A small-molecule ligand and the protein it binds are described below.
Small molecule (SMILES): CC(=O)N[C@@H]1[C@@H](O)[C@H](O)[C@@H](CO)O[C@H]1O

Sequence of chain 1.E:
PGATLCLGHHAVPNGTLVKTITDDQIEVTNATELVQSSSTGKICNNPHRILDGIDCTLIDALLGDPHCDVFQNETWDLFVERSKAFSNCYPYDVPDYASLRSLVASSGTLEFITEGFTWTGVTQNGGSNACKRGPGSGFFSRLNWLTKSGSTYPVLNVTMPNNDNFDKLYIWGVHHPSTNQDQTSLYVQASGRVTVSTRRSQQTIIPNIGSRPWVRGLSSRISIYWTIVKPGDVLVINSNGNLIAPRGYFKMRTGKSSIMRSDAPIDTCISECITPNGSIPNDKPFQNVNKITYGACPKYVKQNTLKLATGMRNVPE

Binding-site contacts:
Ligand atom C8 contacts residue VAL291 of chain 1.E at 4.3 Å (hydrophobic).
Ligand atom C6 contacts residue ASN292 of chain 1.E at 3.9 Å.
Ligand atom O5 contacts residue ASN279 of chain 1.E at 2.4 Å (h-bond).
Ligand atom C8 contacts residue SER39 of chain 1.E at 3.4 Å.
Ligand atom C7 contacts residue VAL291 of chain 1.E at 4.3 Å (hydrophobic).
Ligand atom C3 contacts residue VAL291 of chain 1.E at 4.1 Å (hydrophobic).
Ligand atom C4 contacts residue ASN279 of chain 1.E at 4.2 Å.
Ligand atom C5 contacts residue ASN279 of chain 1.E at 3.6 Å.
Ligand atom C2 contacts residue ASN279 of chain 1.E at 2.5 Å.
Ligand atom N2 contacts residue VAL291 of chain 1.E at 3.7 Å.
Ligand atom C5 contacts residue ASN292 of chain 1.E at 3.9 Å.
Ligand atom C3 contacts residue ASN279 of chain 1.E at 3.8 Å.
Ligand atom N2 contacts residue ASN279 of chain 1.E at 3.0 Å (h-bond).
Ligand atom C2 contacts residue VAL291 of chain 1.E at 4.0 Å (hydrophobic).
Ligand atom C1 contacts residue ASN279 of chain 1.E at 1.4 Å.
Ligand atom C1 contacts residue VAL291 of chain 1.E at 3.6 Å (hydrophobic).
Ligand atom C7 contacts residue ASN279 of chain 1.E at 3.3 Å.
Ligand atom O5 contacts residue ASN292 of chain 1.E at 3.8 Å.
Ligand atom C1 contacts residue ASN292 of chain 1.E at 4.2 Å.
Ligand atom O7 contacts residue ASN279 of chain 1.E at 3.0 Å (h-bond).